This small molecule binds to this protein.
Small molecule (SMILES): CC(=O)N[C@@H]1[C@@H](O)[C@H](O)[C@@H](CO)O[C@H]1O

Binding-site contacts:
Ligand atom C7 contacts residue ASN237 of chain 3.A at 3.4 Å.
Ligand atom N2 contacts residue ASN237 of chain 3.A at 2.7 Å (h-bond).
Ligand atom O7 contacts residue ALA239 of chain 3.A at 4.2 Å.
Ligand atom C5 contacts residue ASN166 of chain 3.A at 3.6 Å.
Ligand atom C3 contacts residue ASN237 of chain 3.A at 4.1 Å.
Ligand atom C5 contacts residue ASN237 of chain 3.A at 4.0 Å.
Ligand atom C8 contacts residue ALA239 of chain 3.A at 4.0 Å (hydrophobic).
Ligand atom C3 contacts residue ASN166 of chain 3.A at 3.6 Å.
Ligand atom N2 contacts residue ASN166 of chain 3.A at 2.6 Å (h-bond).
Ligand atom C7 contacts residue ALA239 of chain 3.A at 4.3 Å (hydrophobic).
Ligand atom C8 contacts residue SER218 of chain 2.A at 3.8 Å.
Ligand atom O5 contacts residue ASN166 of chain 3.A at 2.4 Å (h-bond).
Ligand atom C8 contacts residue ASN237 of chain 3.A at 3.2 Å.
Ligand atom C1 contacts residue ASN237 of chain 3.A at 4.2 Å.
Ligand atom C2 contacts residue ASN166 of chain 3.A at 2.1 Å.
Ligand atom O7 contacts residue ASN166 of chain 3.A at 3.3 Å (h-bond).
Ligand atom O4 contacts residue ASN237 of chain 3.A at 4.5 Å.
Ligand atom O3 contacts residue ASN166 of chain 3.A at 4.5 Å.
Ligand atom C8 contacts residue ASP238 of chain 3.A at 4.1 Å.
Ligand atom C1 contacts residue ASN166 of chain 3.A at 1.4 Å.
Ligand atom C2 contacts residue ASN237 of chain 3.A at 3.8 Å.
Ligand atom C4 contacts residue ASN166 of chain 3.A at 4.1 Å.
Ligand atom C7 contacts residue ASN166 of chain 3.A at 3.3 Å.

Sequence of chain 3.A:
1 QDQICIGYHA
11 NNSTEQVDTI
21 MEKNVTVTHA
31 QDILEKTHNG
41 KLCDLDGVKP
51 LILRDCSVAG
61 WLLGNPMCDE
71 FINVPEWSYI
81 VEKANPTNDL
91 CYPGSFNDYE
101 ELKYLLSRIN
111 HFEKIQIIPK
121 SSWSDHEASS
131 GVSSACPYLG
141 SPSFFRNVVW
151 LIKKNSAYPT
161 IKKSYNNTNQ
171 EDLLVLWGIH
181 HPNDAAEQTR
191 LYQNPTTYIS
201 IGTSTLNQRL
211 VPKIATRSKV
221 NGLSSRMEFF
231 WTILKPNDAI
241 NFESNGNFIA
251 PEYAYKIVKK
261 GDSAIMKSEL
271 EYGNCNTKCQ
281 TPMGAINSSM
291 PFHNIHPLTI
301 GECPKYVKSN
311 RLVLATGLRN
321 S

Sequence of chain 2.A:
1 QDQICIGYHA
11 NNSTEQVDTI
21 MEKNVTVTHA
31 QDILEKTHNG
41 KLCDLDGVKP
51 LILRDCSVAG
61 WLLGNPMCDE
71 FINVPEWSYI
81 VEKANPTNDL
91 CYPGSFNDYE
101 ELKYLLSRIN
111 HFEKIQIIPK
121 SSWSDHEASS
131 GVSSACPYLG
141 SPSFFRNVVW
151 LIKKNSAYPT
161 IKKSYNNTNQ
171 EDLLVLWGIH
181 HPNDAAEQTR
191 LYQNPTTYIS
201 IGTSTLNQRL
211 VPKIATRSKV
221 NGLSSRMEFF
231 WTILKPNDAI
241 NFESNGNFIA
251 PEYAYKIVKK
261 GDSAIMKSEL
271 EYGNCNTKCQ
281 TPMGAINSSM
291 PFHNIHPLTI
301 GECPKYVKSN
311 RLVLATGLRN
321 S